This small molecule binds to this protein.
Small molecule (SMILES): CC(=O)N[C@H]1[C@H](O[C@H]2[C@H](O)[C@@H](NC(C)=O)CO[C@@H]2CO)O[C@H](CO)[C@@H](O)[C@@H]1O

Sequence of chain 46.Z:
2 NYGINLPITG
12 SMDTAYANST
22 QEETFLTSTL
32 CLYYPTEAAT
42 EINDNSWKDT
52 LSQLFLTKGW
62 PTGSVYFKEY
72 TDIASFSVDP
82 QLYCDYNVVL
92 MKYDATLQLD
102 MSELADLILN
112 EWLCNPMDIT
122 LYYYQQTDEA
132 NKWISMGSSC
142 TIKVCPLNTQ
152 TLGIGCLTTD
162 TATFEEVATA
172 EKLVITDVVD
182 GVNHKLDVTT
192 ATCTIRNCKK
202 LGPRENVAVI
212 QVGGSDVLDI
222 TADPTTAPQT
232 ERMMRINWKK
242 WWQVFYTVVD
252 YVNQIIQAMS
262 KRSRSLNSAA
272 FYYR

Binding-site contacts:
Ligand atom N2 contacts residue ASN19 of chain 46.Z at 4.0 Å.
Ligand atom C3 contacts residue ASN19 of chain 46.Z at 4.4 Å.
Ligand atom O6 contacts residue ASN19 of chain 46.Z at 4.5 Å.
Ligand atom C1 contacts residue ASN19 of chain 46.Z at 1.9 Å.
Ligand atom C6 contacts residue ASN19 of chain 46.Z at 4.1 Å.
Ligand atom C2 contacts residue ASN19 of chain 46.Z at 3.4 Å.
Ligand atom C5 contacts residue ASN19 of chain 46.Z at 3.4 Å.
Ligand atom O7 contacts residue ASN19 of chain 46.Z at 4.5 Å.
Ligand atom O5 contacts residue ASN19 of chain 46.Z at 2.2 Å (h-bond).